Binding-site contacts:
Ligand atom O5 contacts residue THR193 of chain 3.E at 3.8 Å.
Ligand atom C5 contacts residue THR193 of chain 3.E at 4.2 Å.
Ligand atom C5 contacts residue ASN191 of chain 3.E at 4.0 Å.
Ligand atom C5 contacts residue ASN191 of chain 3.E at 3.6 Å.
Ligand atom O7 contacts residue ASN191 of chain 3.E at 3.6 Å.
Ligand atom C2 contacts residue ASN191 of chain 3.E at 2.2 Å.
Ligand atom C6 contacts residue ILE235 of chain 3.E at 4.3 Å (hydrophobic).
Ligand atom C4 contacts residue ASN191 of chain 3.E at 4.1 Å.
Ligand atom C6 contacts residue ILE195 of chain 3.E at 3.8 Å (hydrophobic).
Ligand atom C6 contacts residue THR193 of chain 3.E at 4.0 Å.
Ligand atom C1 contacts residue THR193 of chain 3.E at 3.9 Å.
Ligand atom C6 contacts residue THR193 of chain 3.E at 3.7 Å.
Ligand atom O3 contacts residue ILE235 of chain 3.E at 3.5 Å (h-bond).
Ligand atom C1 contacts residue ASN191 of chain 3.E at 1.4 Å.
Ligand atom C5 contacts residue THR193 of chain 3.E at 4.0 Å.
Ligand atom O3 contacts residue ASN191 of chain 3.E at 4.5 Å.
Ligand atom C4 contacts residue ASN191 of chain 3.E at 4.4 Å.
Ligand atom C4 contacts residue ILE235 of chain 3.E at 3.9 Å (hydrophobic).
Ligand atom C6 contacts residue ASN191 of chain 3.E at 3.6 Å.
Ligand atom O5 contacts residue ASN191 of chain 3.E at 2.4 Å (h-bond).
Ligand atom C8 contacts residue ASN191 of chain 3.E at 4.3 Å.
Ligand atom C7 contacts residue ASN191 of chain 3.E at 3.3 Å.
Ligand atom O5 contacts residue THR193 of chain 3.E at 4.0 Å.
Ligand atom C3 contacts residue ASN191 of chain 3.E at 3.6 Å.
Ligand atom N2 contacts residue ASN191 of chain 3.E at 2.7 Å (h-bond).
Ligand atom O4 contacts residue ILE235 of chain 3.E at 3.0 Å (h-bond).
Ligand atom C3 contacts residue ILE235 of chain 3.E at 4.3 Å (hydrophobic).
Ligand atom C6 contacts residue THR192 of chain 3.E at 4.0 Å.

A protein and the small-molecule ligand that binds it are described below.
Small molecule (SMILES): CC(=O)N[C@H]1[C@H](O[C@H]2[C@H](O[C@H]3O[C@@H](C)[C@@H](O)[C@@H](O)[C@@H]3O)[C@@H](NC(C)=O)CO[C@@H]2CO[C@@H]2O[C@@H](C)[C@@H](O)[C@@H](O)[C@@H]2O)O[C@H](CO)[C@@H](O)[C@@H]1O

Sequence of chain 3.E:
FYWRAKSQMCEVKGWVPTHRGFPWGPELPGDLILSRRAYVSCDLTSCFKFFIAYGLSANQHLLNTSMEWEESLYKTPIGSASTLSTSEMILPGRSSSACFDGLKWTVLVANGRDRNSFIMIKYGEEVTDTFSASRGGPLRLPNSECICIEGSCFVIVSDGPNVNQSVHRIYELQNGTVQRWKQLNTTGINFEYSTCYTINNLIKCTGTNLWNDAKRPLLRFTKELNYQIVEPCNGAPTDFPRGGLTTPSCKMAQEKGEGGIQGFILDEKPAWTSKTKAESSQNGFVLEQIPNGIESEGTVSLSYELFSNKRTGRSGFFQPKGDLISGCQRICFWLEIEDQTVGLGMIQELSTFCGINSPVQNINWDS